A protein and the small-molecule ligand that binds it are described below.
Small molecule (SMILES): Nc1nc2[nH]cnc2c(=O)[nH]1

Sequence of chain 16.D:
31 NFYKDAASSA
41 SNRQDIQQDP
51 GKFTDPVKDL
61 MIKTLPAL

Sequence of chain 16.B:
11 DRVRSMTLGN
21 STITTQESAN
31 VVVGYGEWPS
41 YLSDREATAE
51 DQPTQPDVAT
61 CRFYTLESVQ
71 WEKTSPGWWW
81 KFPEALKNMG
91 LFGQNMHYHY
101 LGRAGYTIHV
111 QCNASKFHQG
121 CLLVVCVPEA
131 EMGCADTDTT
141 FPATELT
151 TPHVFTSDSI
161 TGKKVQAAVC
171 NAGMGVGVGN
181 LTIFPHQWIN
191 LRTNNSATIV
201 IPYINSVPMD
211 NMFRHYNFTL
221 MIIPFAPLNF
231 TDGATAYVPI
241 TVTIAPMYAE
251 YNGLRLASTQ

Binding-site contacts:
Ligand atom C5 contacts residue TRP38 of chain 16.B at 3.9 Å (hydrophobic).
Ligand atom C6 contacts residue TRP38 of chain 16.B at 3.9 Å (hydrophobic).
Ligand atom C8 contacts residue TRP38 of chain 16.B at 4.1 Å (hydrophobic).
Ligand atom O6 contacts residue TRP38 of chain 16.B at 3.7 Å.
Ligand atom N3 contacts residue TRP38 of chain 16.B at 4.3 Å.
Ligand atom N1 contacts residue TRP38 of chain 16.B at 4.1 Å.
Ligand atom N7 contacts residue TRP38 of chain 16.B at 3.7 Å.
Ligand atom O6 contacts residue LYS58 of chain 16.D at 4.2 Å.
Ligand atom N9 contacts residue TRP38 of chain 16.B at 4.4 Å.
Ligand atom C4 contacts residue TRP38 of chain 16.B at 4.1 Å (hydrophobic).
Ligand atom C2 contacts residue TRP38 of chain 16.B at 4.2 Å (hydrophobic).
Ligand atom N1 contacts residue LYS58 of chain 16.D at 4.0 Å.